Binding-site contacts:
Ligand atom C8 contacts residue ASN154 of chain 15.E at 4.0 Å.
Ligand atom O7 contacts residue ASN154 of chain 15.E at 4.0 Å.
Ligand atom O5 contacts residue ASN154 of chain 15.E at 2.4 Å (h-bond).
Ligand atom C1 contacts residue SER156 of chain 15.E at 4.5 Å.
Ligand atom C1 contacts residue ASN154 of chain 15.E at 1.4 Å.
Ligand atom C3 contacts residue ASN154 of chain 15.E at 3.8 Å.
Ligand atom C7 contacts residue ASN154 of chain 15.E at 3.6 Å.
Ligand atom C1 contacts residue SER157 of chain 15.E at 4.2 Å.
Ligand atom C5 contacts residue ASN154 of chain 15.E at 3.6 Å.
Ligand atom N2 contacts residue ASN154 of chain 15.E at 2.9 Å (h-bond).
Ligand atom C4 contacts residue ASN154 of chain 15.E at 4.2 Å.
Ligand atom C2 contacts residue ASN154 of chain 15.E at 2.5 Å.
Ligand atom O5 contacts residue SER157 of chain 15.E at 3.9 Å.

This small molecule binds to this protein.
Small molecule (SMILES): CC(=O)N[C@@H]1[C@@H](O)[C@H](O)[C@@H](CO)O[C@H]1O

Sequence of chain 15.E:
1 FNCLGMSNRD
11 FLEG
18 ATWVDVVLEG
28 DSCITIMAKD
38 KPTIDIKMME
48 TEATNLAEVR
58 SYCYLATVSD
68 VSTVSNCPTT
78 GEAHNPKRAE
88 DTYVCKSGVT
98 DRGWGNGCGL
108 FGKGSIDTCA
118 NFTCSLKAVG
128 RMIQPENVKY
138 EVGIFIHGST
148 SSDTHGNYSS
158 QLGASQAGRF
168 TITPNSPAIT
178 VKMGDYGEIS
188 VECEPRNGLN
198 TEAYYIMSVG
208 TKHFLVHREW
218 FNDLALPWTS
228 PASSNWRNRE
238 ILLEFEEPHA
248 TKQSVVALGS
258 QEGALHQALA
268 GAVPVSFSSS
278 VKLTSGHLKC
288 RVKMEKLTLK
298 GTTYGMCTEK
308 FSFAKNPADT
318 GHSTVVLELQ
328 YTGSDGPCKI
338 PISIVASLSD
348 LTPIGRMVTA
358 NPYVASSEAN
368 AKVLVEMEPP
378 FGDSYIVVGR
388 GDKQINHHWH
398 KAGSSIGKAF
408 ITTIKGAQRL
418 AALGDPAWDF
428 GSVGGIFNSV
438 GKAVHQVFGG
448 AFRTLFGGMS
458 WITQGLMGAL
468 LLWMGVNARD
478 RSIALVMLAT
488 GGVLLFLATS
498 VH